Binding-site contacts:
Ligand atom C37 contacts residue ASP81 of chain 1.B at 3.6 Å.
Ligand atom O8 contacts residue LYS136 of chain 1.B at 3.8 Å.
Ligand atom N4 contacts residue ARG155 of chain 1.B at 3.1 Å (salt-bridge).
Ligand atom C49 contacts residue ARG155 of chain 1.B at 3.3 Å.
Ligand atom O9 contacts residue LYS136 of chain 1.B at 3.6 Å.
Ligand atom O8 contacts residue SER138 of chain 1.B at 3.5 Å (h-bond).
Ligand atom C27 contacts residue CYS159 of chain 1.B at 3.5 Å (hydrophobic).
Ligand atom C27 contacts residue ALA157 of chain 1.B at 3.5 Å (hydrophobic).
Ligand atom C3 contacts residue ARG155 of chain 1.B at 3.7 Å.
Ligand atom O19 contacts residue ALA157 of chain 1.B at 2.9 Å (h-bond).
Ligand atom O46 contacts residue ARG155 of chain 1.B at 3.4 Å (salt-bridge).
Ligand atom C7 contacts residue HIS57 of chain 1.B at 3.7 Å.
Ligand atom C6 contacts residue LYS136 of chain 1.B at 3.6 Å.
Ligand atom C10 contacts residue LYS136 of chain 1.B at 3.6 Å.
Ligand atom C47 contacts residue TYR56 of chain 1.B at 3.5 Å (hydrophobic).
Ligand atom C49 contacts residue ASP79 of chain 1.B at 3.5 Å.
Ligand atom C41 contacts residue ARG123 of chain 1.B at 3.6 Å.
Ligand atom C6 contacts residue LEU135 of chain 1.B at 3.3 Å (hydrophobic).
Ligand atom C43 contacts residue ARG155 of chain 1.B at 3.6 Å.
Ligand atom C14 contacts residue HIS57 of chain 1.B at 3.7 Å.
Ligand atom C24 contacts residue ALA157 of chain 1.B at 3.5 Å (hydrophobic).
Ligand atom C5 contacts residue SER139 of chain 1.B at 3.5 Å.
Ligand atom C39 contacts residue HIS57 of chain 1.B at 3.7 Å.
Ligand atom C10 contacts residue VAL132 of chain 1.B at 3.2 Å (hydrophobic).
Ligand atom C10 contacts residue LEU135 of chain 1.B at 3.6 Å (hydrophobic).
Ligand atom C32 contacts residue ASP81 of chain 1.B at 3.6 Å.
Ligand atom O8 contacts residue SER139 of chain 1.B at 3.5 Å (h-bond).
Ligand atom O9 contacts residue HIS57 of chain 1.B at 3.0 Å.
Ligand atom C33 contacts residue ALA156 of chain 1.B at 3.8 Å (hydrophobic).
Ligand atom O19 contacts residue ALA156 of chain 1.B at 3.3 Å.
Ligand atom O8 contacts residue LEU135 of chain 1.B at 3.7 Å.
Ligand atom O8 contacts residue GLY137 of chain 1.B at 2.9 Å (h-bond).
Ligand atom N21 contacts residue ALA157 of chain 1.B at 2.9 Å (h-bond).
Ligand atom C3 contacts residue PHE154 of chain 1.B at 3.5 Å (hydrophobic).
Ligand atom C45 contacts residue HIS57 of chain 1.B at 3.3 Å.
Ligand atom O12 contacts residue LYS136 of chain 1.B at 2.9 Å (salt-bridge).
Ligand atom O9 contacts residue SER139 of chain 1.B at 3.5 Å (h-bond).
Ligand atom N36 contacts residue ASP81 of chain 1.B at 3.5 Å.
Ligand atom N30 contacts residue ALA157 of chain 1.B at 3.0 Å (h-bond).
Ligand atom N4 contacts residue HIS57 of chain 1.B at 3.6 Å.

Sequence of chain 1.B:
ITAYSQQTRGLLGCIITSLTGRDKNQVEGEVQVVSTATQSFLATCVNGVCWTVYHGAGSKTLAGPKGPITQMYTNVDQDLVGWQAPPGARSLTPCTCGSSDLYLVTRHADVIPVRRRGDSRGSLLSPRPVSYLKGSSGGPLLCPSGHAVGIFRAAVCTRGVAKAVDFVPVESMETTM

This small molecule binds to this protein.
Small molecule (SMILES): C=C[C@@H]1C[C@]1(NC(=O)[C@@H]1C[C@@H](Oc2cc(-c3ccccc3)nc3cc(OC)ccc23)CN1C(=O)[C@@H](NC(=O)NC(C)(C)C)C(C)(C)C)C(=O)O